Binding-site contacts:
Ligand atom C1 contacts residue ASN44 of chain 1.E at 1.4 Å.
Ligand atom C1 contacts residue GLN152 of chain 1.E at 4.0 Å.
Ligand atom O5 contacts residue ASN44 of chain 1.E at 2.3 Å (h-bond).
Ligand atom O5 contacts residue ALA150 of chain 1.E at 3.9 Å.
Ligand atom C3 contacts residue ALA150 of chain 1.E at 4.0 Å (hydrophobic).
Ligand atom O4 contacts residue ALA150 of chain 1.E at 4.1 Å.
Ligand atom C4 contacts residue ALA150 of chain 1.E at 4.4 Å (hydrophobic).
Ligand atom C8 contacts residue ASN24 of chain 1.E at 3.7 Å.
Ligand atom C5 contacts residue ASN44 of chain 1.E at 3.6 Å.
Ligand atom C3 contacts residue ASN44 of chain 1.E at 3.7 Å.
Ligand atom C4 contacts residue ASN44 of chain 1.E at 4.1 Å.
Ligand atom O7 contacts residue ASN24 of chain 1.E at 4.3 Å.
Ligand atom C5 contacts residue ALA150 of chain 1.E at 3.7 Å (hydrophobic).
Ligand atom O5 contacts residue GLN152 of chain 1.E at 3.5 Å (h-bond).
Ligand atom C2 contacts residue ASN44 of chain 1.E at 2.3 Å.
Ligand atom C8 contacts residue TYR151 of chain 1.E at 4.1 Å (hydrophobic).
Ligand atom C7 contacts residue ASN44 of chain 1.E at 3.4 Å.
Ligand atom C8 contacts residue ASN44 of chain 1.E at 4.4 Å.
Ligand atom N2 contacts residue ASN44 of chain 1.E at 2.9 Å (h-bond).
Ligand atom O7 contacts residue ASN44 of chain 1.E at 3.4 Å (h-bond).
Ligand atom C1 contacts residue ALA150 of chain 1.E at 3.7 Å (hydrophobic).

This small molecule binds to this protein.
Small molecule (SMILES): CC(=O)N[C@@H]1[C@@H](O)[C@H](O)[C@@H](CO)O[C@H]1O

Sequence of chain 1.E:
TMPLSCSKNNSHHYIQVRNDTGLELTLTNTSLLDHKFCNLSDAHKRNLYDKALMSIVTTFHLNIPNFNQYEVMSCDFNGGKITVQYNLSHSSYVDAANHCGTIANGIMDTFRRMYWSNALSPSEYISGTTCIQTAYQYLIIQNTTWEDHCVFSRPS